Sequence of chain 1.C:
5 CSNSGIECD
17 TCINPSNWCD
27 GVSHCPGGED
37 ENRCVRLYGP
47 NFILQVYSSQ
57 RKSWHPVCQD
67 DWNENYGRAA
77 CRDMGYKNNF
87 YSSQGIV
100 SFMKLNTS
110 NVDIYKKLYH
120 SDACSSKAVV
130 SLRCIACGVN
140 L

Binding-site contacts:
Ligand atom C5 contacts residue SER107 of chain 1.C at 3.4 Å.
Ligand atom C2 contacts residue ASN105 of chain 1.C at 2.5 Å.
Ligand atom C1 contacts residue ASN105 of chain 1.C at 1.4 Å.
Ligand atom C3 contacts residue ASN105 of chain 1.C at 3.8 Å.
Ligand atom N2 contacts residue SER107 of chain 1.C at 4.5 Å.
Ligand atom C1 contacts residue SER107 of chain 1.C at 3.2 Å.
Ligand atom O5 contacts residue SER107 of chain 1.C at 3.4 Å.
Ligand atom C8 contacts residue ASN105 of chain 1.C at 3.6 Å.
Ligand atom O5 contacts residue ASN105 of chain 1.C at 2.4 Å (h-bond).
Ligand atom C5 contacts residue ASN105 of chain 1.C at 3.7 Å.
Ligand atom O6 contacts residue SER107 of chain 1.C at 4.4 Å.
Ligand atom C6 contacts residue SER107 of chain 1.C at 4.2 Å.
Ligand atom N2 contacts residue ASN105 of chain 1.C at 2.5 Å (h-bond).
Ligand atom C2 contacts residue SER107 of chain 1.C at 4.3 Å.
Ligand atom C4 contacts residue ASN105 of chain 1.C at 4.3 Å.
Ligand atom O7 contacts residue ASN105 of chain 1.C at 3.8 Å.
Ligand atom C7 contacts residue ASN105 of chain 1.C at 3.2 Å.

A protein and the small-molecule ligand that binds it are described below.
Small molecule (SMILES): CC(=O)N[C@@H]1[C@@H](O)[C@H](O)[C@@H](CO)O[C@H]1O